Sequence of chain 1.B:
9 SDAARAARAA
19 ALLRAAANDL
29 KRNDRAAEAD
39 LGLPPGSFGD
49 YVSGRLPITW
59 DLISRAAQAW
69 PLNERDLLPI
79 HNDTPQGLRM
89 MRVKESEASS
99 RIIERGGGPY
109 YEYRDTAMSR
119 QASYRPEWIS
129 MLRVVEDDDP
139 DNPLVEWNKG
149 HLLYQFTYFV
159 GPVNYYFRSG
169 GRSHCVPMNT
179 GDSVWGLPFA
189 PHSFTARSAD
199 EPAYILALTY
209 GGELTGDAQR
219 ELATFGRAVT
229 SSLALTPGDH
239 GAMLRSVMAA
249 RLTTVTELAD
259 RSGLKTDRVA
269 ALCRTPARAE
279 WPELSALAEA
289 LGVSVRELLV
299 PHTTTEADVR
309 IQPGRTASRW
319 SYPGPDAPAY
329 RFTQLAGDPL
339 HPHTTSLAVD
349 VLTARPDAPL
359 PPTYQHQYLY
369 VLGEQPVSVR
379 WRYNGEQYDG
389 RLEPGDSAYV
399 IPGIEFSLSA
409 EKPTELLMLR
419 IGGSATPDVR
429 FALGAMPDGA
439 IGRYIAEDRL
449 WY

The small molecule below binds the protein below.
Small molecule (SMILES): O=P(O)(O)CCO

Sequence of chain 1.C:
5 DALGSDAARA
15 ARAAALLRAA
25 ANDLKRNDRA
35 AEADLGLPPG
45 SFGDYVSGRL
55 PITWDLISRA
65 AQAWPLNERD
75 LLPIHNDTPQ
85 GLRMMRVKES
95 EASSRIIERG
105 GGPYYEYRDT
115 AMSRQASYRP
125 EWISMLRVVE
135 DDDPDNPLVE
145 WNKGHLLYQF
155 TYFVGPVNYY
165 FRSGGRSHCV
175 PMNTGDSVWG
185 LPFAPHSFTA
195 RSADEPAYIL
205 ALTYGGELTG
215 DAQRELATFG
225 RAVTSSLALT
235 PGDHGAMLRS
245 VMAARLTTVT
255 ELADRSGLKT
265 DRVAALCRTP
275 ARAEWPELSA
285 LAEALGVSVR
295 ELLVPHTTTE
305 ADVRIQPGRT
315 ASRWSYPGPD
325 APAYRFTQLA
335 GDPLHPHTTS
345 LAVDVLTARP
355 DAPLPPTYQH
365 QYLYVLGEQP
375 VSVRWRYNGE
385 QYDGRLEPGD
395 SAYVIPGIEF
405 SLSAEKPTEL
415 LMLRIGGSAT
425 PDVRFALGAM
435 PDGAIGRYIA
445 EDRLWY

Binding-site contacts:
Ligand atom O1 contacts residue FE1 of chain 1.H at 2.5 Å.
Ligand atom O1 contacts residue ASN146 of chain 1.B at 2.8 Å (h-bond).
Ligand atom CA contacts residue HIS190 of chain 1.B at 4.3 Å.
Ligand atom P contacts residue LYS29 of chain 1.C at 3.6 Å.
Ligand atom CA contacts residue TYR109 of chain 1.B at 3.6 Å (hydrophobic).
Ligand atom O3 contacts residue TYR111 of chain 1.B at 2.6 Å (h-bond).
Ligand atom O4 contacts residue GLN153 of chain 1.B at 3.0 Å (h-bond).
Ligand atom O4 contacts residue PHE192 of chain 1.B at 3.4 Å.
Ligand atom O3 contacts residue LYS29 of chain 1.C at 3.1 Å (salt-bridge).
Ligand atom O2 contacts residue TYR111 of chain 1.B at 4.1 Å.
Ligand atom P contacts residue TYR109 of chain 1.B at 4.1 Å.
Ligand atom O2 contacts residue ASN146 of chain 1.B at 3.0 Å (h-bond).
Ligand atom CA contacts residue FE1 of chain 1.H at 3.9 Å.
Ligand atom O4 contacts residue HIS149 of chain 1.B at 4.5 Å.
Ligand atom O3 contacts residue TYR109 of chain 1.B at 4.3 Å.
Ligand atom CA contacts residue ILE127 of chain 1.B at 4.4 Å (hydrophobic).
Ligand atom CB contacts residue FE1 of chain 1.H at 3.2 Å.
Ligand atom CA contacts residue ASN146 of chain 1.B at 4.2 Å.
Ligand atom P contacts residue ARG103 of chain 1.B at 3.8 Å.
Ligand atom P contacts residue ASN146 of chain 1.B at 3.4 Å.
Ligand atom CB contacts residue GLN153 of chain 1.B at 4.2 Å.
Ligand atom CB contacts residue ILE127 of chain 1.B at 3.5 Å (hydrophobic).
Ligand atom CA contacts residue PHE192 of chain 1.B at 3.9 Å (hydrophobic).
Ligand atom O4 contacts residue FE1 of chain 1.H at 2.1 Å.
Ligand atom O2 contacts residue ARG103 of chain 1.B at 2.5 Å (salt-bridge).
Ligand atom O2 contacts residue TYR109 of chain 1.B at 3.8 Å.
Ligand atom CB contacts residue PHE192 of chain 1.B at 3.8 Å (hydrophobic).
Ligand atom O1 contacts residue TRP449 of chain 1.C at 4.0 Å.
Ligand atom O4 contacts residue HIS190 of chain 1.B at 2.9 Å (h-bond).
Ligand atom CB contacts residue HIS190 of chain 1.B at 4.2 Å.
Ligand atom O1 contacts residue LYS29 of chain 1.C at 2.9 Å (salt-bridge).
Ligand atom P contacts residue FE1 of chain 1.H at 3.8 Å.
Ligand atom O3 contacts residue ARG103 of chain 1.B at 3.9 Å.
Ligand atom O3 contacts residue TRP449 of chain 1.C at 3.0 Å (h-bond).
Ligand atom P contacts residue TYR111 of chain 1.B at 3.9 Å.
Ligand atom O2 contacts residue TRP449 of chain 1.C at 3.6 Å (h-bond).
Ligand atom CB contacts residue LYS29 of chain 1.C at 4.4 Å.
Ligand atom O1 contacts residue HIS190 of chain 1.B at 3.5 Å (h-bond).
Ligand atom P contacts residue TRP449 of chain 1.C at 3.7 Å.
Ligand atom O1 contacts residue HIS149 of chain 1.B at 3.6 Å.